Binding-site contacts:
Ligand atom O7 contacts residue ASN12 of chain 1.A at 4.2 Å.
Ligand atom C5 contacts residue ASN12 of chain 1.A at 3.9 Å.
Ligand atom N2 contacts residue ASN12 of chain 1.A at 4.0 Å.
Ligand atom O5 contacts residue ASN12 of chain 1.A at 2.5 Å (h-bond).
Ligand atom C1 contacts residue ASN12 of chain 1.A at 2.1 Å.
Ligand atom C2 contacts residue ASN12 of chain 1.A at 3.5 Å.
Ligand atom C7 contacts residue ASN12 of chain 1.A at 4.3 Å.

A small-molecule ligand and the protein it binds are described below.
Small molecule (SMILES): CC(=O)N[C@H]1[C@H](O[C@H]2[C@H](O)[C@@H](NC(C)=O)CO[C@@H]2CO)O[C@H](CO)[C@@H](O)[C@@H]1O

Sequence of chain 1.A:
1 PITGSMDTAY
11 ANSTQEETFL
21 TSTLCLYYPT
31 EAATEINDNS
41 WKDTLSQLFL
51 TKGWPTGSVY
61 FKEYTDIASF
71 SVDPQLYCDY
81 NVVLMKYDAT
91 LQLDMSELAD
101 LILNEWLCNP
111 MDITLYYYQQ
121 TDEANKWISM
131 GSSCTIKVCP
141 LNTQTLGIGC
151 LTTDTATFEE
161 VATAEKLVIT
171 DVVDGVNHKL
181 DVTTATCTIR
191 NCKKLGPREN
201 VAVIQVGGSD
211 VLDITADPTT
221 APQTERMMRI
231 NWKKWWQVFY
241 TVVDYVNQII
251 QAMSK